The small molecule below binds the protein below.
Small molecule (SMILES): O=C(O)[C@@H](CS)CCCc1ccccc1

Binding-site contacts:
Ligand atom S1 contacts residue HIS179 of chain 1.B at 3.3 Å (h-bond).
Ligand atom O2 contacts residue ASN210 of chain 1.B at 2.6 Å (h-bond).
Ligand atom C2 contacts residue ARG205 of chain 1.B at 3.7 Å.
Ligand atom S1 contacts residue ZN1 of chain 1.H at 2.2 Å.
Ligand atom S1 contacts residue ASP118 of chain 1.B at 3.2 Å (salt-bridge).
Ligand atom C5 contacts residue HIS240 of chain 1.B at 3.6 Å.
Ligand atom C10 contacts residue ZN1 of chain 1.H at 4.2 Å.
Ligand atom C5 contacts residue TYR67 of chain 1.B at 4.1 Å (hydrophobic).
Ligand atom C4 contacts residue ARG205 of chain 1.B at 3.9 Å.
Ligand atom C9 contacts residue TRP87 of chain 1.B at 4.3 Å (hydrophobic).
Ligand atom C11 contacts residue HIS240 of chain 1.B at 4.2 Å.
Ligand atom O2 contacts residue PHE62 of chain 1.B at 4.0 Å.
Ligand atom O1 contacts residue HIS116 of chain 1.B at 3.4 Å (h-bond).
Ligand atom C12 contacts residue ZN1 of chain 1.H at 4.3 Å.
Ligand atom C12 contacts residue HIS116 of chain 1.B at 3.7 Å.
Ligand atom C4 contacts residue HIS240 of chain 1.B at 3.7 Å.
Ligand atom C2 contacts residue TYR67 of chain 1.B at 3.8 Å (hydrophobic).
Ligand atom O1 contacts residue PHE62 of chain 1.B at 3.7 Å.
Ligand atom C1 contacts residue TYR67 of chain 1.B at 3.5 Å (hydrophobic).
Ligand atom O1 contacts residue ASN210 of chain 1.B at 3.9 Å.
Ligand atom C8 contacts residue HIS240 of chain 1.B at 4.0 Å.
Ligand atom S1 contacts residue HIS116 of chain 1.B at 3.6 Å.
Ligand atom C8 contacts residue TRP87 of chain 1.B at 3.6 Å (hydrophobic).
Ligand atom C7 contacts residue TRP87 of chain 1.B at 3.7 Å (hydrophobic).
Ligand atom S1 contacts residue CYS198 of chain 1.B at 3.8 Å.
Ligand atom O2 contacts residue HIS116 of chain 1.B at 4.0 Å.
Ligand atom C12 contacts residue ASN210 of chain 1.B at 3.5 Å.
Ligand atom C3 contacts residue ARG205 of chain 1.B at 3.4 Å.
Ligand atom C6 contacts residue TYR67 of chain 1.B at 3.8 Å (hydrophobic).
Ligand atom C12 contacts residue PHE62 of chain 1.B at 3.8 Å (hydrophobic).
Ligand atom C7 contacts residue TYR67 of chain 1.B at 3.8 Å (hydrophobic).
Ligand atom C11 contacts residue ZN1 of chain 1.I at 3.3 Å.
Ligand atom S1 contacts residue HIS114 of chain 1.B at 3.9 Å.
Ligand atom C11 contacts residue ZN1 of chain 1.H at 3.4 Å.
Ligand atom C9 contacts residue PHE62 of chain 1.B at 3.6 Å (hydrophobic).
Ligand atom C7 contacts residue PHE62 of chain 1.B at 3.8 Å (hydrophobic).
Ligand atom C11 contacts residue HIS116 of chain 1.B at 3.9 Å.
Ligand atom S1 contacts residue ZN1 of chain 1.I at 2.2 Å.
Ligand atom C11 contacts residue ASP118 of chain 1.B at 3.4 Å.
Ligand atom S1 contacts residue HIS240 of chain 1.B at 3.7 Å.

Sequence of chain 1.B:
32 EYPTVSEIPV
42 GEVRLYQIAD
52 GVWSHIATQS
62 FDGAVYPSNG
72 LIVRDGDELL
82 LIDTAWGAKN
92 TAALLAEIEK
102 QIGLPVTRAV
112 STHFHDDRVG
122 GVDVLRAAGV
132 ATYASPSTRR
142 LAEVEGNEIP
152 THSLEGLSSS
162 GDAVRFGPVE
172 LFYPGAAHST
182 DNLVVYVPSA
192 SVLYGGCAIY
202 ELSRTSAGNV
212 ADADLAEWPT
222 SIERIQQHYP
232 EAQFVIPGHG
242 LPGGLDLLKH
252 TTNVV